Sequence of chain 1.C:
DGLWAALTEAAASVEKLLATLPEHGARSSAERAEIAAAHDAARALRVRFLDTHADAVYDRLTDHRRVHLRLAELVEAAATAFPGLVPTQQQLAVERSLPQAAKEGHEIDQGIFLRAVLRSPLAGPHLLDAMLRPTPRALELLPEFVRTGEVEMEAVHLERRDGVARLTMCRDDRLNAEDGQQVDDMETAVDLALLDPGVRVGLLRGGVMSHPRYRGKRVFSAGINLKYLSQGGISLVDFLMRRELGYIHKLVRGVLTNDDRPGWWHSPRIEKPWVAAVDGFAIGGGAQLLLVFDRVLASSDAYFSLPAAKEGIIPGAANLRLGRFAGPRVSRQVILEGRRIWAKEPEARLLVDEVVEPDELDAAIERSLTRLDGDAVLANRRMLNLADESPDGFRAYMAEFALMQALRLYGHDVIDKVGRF

Binding-site contacts:
Ligand atom N7A contacts residue PHE434 of chain 1.C at 3.5 Å.
Ligand atom OAL contacts residue GLU191 of chain 1.C at 2.3 Å (salt-bridge).
Ligand atom CAE contacts residue ILE237 of chain 1.C at 3.5 Å (hydrophobic).
Ligand atom OAD contacts residue GLY298 of chain 1.C at 3.0 Å (h-bond).
Ligand atom N1A contacts residue LEU239 of chain 1.C at 3.5 Å (h-bond).
Ligand atom N8P contacts residue PHE434 of chain 1.C at 3.6 Å.
Ligand atom C13 contacts residue PHE294 of chain 1.C at 3.5 Å (hydrophobic).
Ligand atom O8A contacts residue HIS224 of chain 1.C at 3.6 Å.
Ligand atom N1A contacts residue ALA190 of chain 1.C at 3.5 Å.
Ligand atom OAL contacts residue PHE252 of chain 1.C at 3.6 Å.
Ligand atom O5P contacts residue PRO320 of chain 1.C at 3.6 Å.
Ligand atom O2' contacts residue LYS240 of chain 1.C at 2.8 Å (salt-bridge).
Ligand atom N6A contacts residue ILE237 of chain 1.C at 3.1 Å (h-bond).
Ligand atom O3' contacts residue HIS224 of chain 1.C at 3.6 Å.
Ligand atom CAI contacts residue ARG256 of chain 1.C at 3.7 Å.
Ligand atom OAK contacts residue GLY329 of chain 1.C at 3.0 Å (h-bond).
Ligand atom N1A contacts residue ASN238 of chain 1.C at 3.6 Å.
Ligand atom OAD contacts residue GLY297 of chain 1.C at 3.4 Å.
Ligand atom O5A contacts residue TYR227 of chain 1.C at 2.5 Å (h-bond).
Ligand atom OAD contacts residue GLY236 of chain 1.C at 3.5 Å.
Ligand atom C4' contacts residue HIS224 of chain 1.C at 3.3 Å.
Ligand atom NAA contacts residue OXY1 of chain 1.I at 3.5 Å (h-bond).
Ligand atom C5A contacts residue PHE434 of chain 1.C at 3.5 Å (hydrophobic).
Ligand atom N6A contacts residue ALA235 of chain 1.C at 3.3 Å (h-bond).
Ligand atom OAL contacts residue GLY298 of chain 1.C at 3.6 Å.
Ligand atom CAH contacts residue GLN301 of chain 1.C at 3.6 Å.
Ligand atom CAE contacts residue GLU191 of chain 1.C at 3.6 Å.
Ligand atom CAG contacts residue ILE327 of chain 1.C at 3.4 Å (hydrophobic).
Ligand atom C5' contacts residue HIS224 of chain 1.C at 3.5 Å.
Ligand atom C6P contacts residue ALA235 of chain 1.C at 3.5 Å (hydrophobic).
Ligand atom P2A contacts residue TYR227 of chain 1.C at 3.6 Å.
Ligand atom CAG contacts residue ILE326 of chain 1.C at 3.4 Å (hydrophobic).
Ligand atom CAJ contacts residue GLU191 of chain 1.C at 3.4 Å.
Ligand atom OAD contacts residue ILE237 of chain 1.C at 2.9 Å (h-bond).
Ligand atom C12 contacts residue TYR227 of chain 1.C at 3.7 Å (hydrophobic).
Ligand atom N4P contacts residue ALA235 of chain 1.C at 3.1 Å (h-bond).
Ligand atom OAK contacts residue ILE327 of chain 1.C at 3.2 Å (h-bond).
Ligand atom O9A contacts residue LYS240 of chain 1.C at 3.0 Å (salt-bridge).
Ligand atom CAG contacts residue GLN301 of chain 1.C at 3.5 Å.
Ligand atom OAL contacts residue ARG256 of chain 1.C at 3.3 Å (salt-bridge).

The small molecule below binds the protein below.
Small molecule (SMILES): CC(C)(CO[P](=O)(O)O[P](=O)(O)OC[C@H]1O[C@@H](n2cnc3c(N)ncnc32)[C@H](O)[C@@H]1OP(=O)(O)O)[C@@H](O)C(=O)NCCC(=O)NCCNC(=O)Cc1cc(O)cc(O)c1